Binding-site contacts:
Ligand atom NH2 contacts residue SER196 of chain 1.A at 3.4 Å (h-bond).
Ligand atom CD contacts residue SER196 of chain 1.A at 3.6 Å.
Ligand atom CE2 contacts residue PHE269 of chain 1.A at 3.5 Å (hydrophobic).
Ligand atom O contacts residue TYR276 of chain 1.A at 3.1 Å.
Ligand atom N contacts residue GLU108 of chain 1.A at 3.6 Å (salt-bridge).
Ligand atom CZ contacts residue LEU141 of chain 1.A at 3.7 Å (hydrophobic).
Ligand atom O contacts residue CA1 of chain 1.G at 2.6 Å.
Ligand atom CE1 contacts residue THR109 of chain 1.A at 2.9 Å.
Ligand atom NH1 contacts residue ASN131 of chain 1.A at 3.2 Å (h-bond).
Ligand atom NE1 contacts residue ILE202 of chain 1.A at 3.5 Å.
Ligand atom O contacts residue HIS272 of chain 1.A at 2.9 Å (h-bond).
Ligand atom CD2 contacts residue ILE202 of chain 1.A at 3.6 Å (hydrophobic).
Ligand atom NE contacts residue ASP134 of chain 1.A at 2.6 Å (salt-bridge).
Ligand atom CD1 contacts residue SER196 of chain 1.A at 3.8 Å.
Ligand atom CG contacts residue ILE137 of chain 1.A at 3.6 Å (hydrophobic).
Ligand atom CG contacts residue ILE202 of chain 1.A at 3.7 Å (hydrophobic).
Ligand atom O contacts residue PHE292 of chain 1.A at 3.0 Å.
Ligand atom CD2 contacts residue ILE137 of chain 1.A at 3.6 Å (hydrophobic).
Ligand atom CZ contacts residue ASP134 of chain 1.A at 3.0 Å.
Ligand atom NH1 contacts residue ASP134 of chain 1.A at 2.5 Å (salt-bridge).
Ligand atom CE2 contacts residue ILE202 of chain 1.A at 3.5 Å (hydrophobic).
Ligand atom O contacts residue ILE112 of chain 1.A at 3.7 Å.
Ligand atom CD2 contacts residue ASN293 of chain 1.A at 3.5 Å.
Ligand atom CZ contacts residue ASP130 of chain 1.A at 3.6 Å.
Ligand atom NE2 contacts residue PHE59 of chain 1.A at 3.5 Å.
Ligand atom NE1 contacts residue SER196 of chain 1.A at 3.1 Å (h-bond).
Ligand atom C contacts residue TYR276 of chain 1.A at 3.5 Å (hydrophobic).
Ligand atom CB contacts residue LEU296 of chain 1.A at 3.5 Å (hydrophobic).
Ligand atom O contacts residue PHE292 of chain 1.A at 3.1 Å.
Ligand atom O contacts residue ASP134 of chain 1.A at 3.4 Å (salt-bridge).
Ligand atom ND1 contacts residue THR109 of chain 1.A at 3.4 Å (h-bond).
Ligand atom CA contacts residue TYR276 of chain 1.A at 3.7 Å (hydrophobic).
Ligand atom CB contacts residue PHE292 of chain 1.A at 3.4 Å (hydrophobic).
Ligand atom NH1 contacts residue ASP130 of chain 1.A at 2.8 Å (salt-bridge).
Ligand atom CD1 contacts residue ILE202 of chain 1.A at 3.6 Å (hydrophobic).
Ligand atom C contacts residue HIS272 of chain 1.A at 3.6 Å.
Ligand atom CA contacts residue HIS272 of chain 1.A at 3.7 Å.
Ligand atom CH2 contacts residue LEU205 of chain 1.A at 3.8 Å (hydrophobic).
Ligand atom CE1 contacts residue PHE59 of chain 1.A at 3.5 Å (hydrophobic).
Ligand atom CE2 contacts residue LEU141 of chain 1.A at 3.5 Å (hydrophobic).

A small-molecule ligand and the protein it binds are described below.
Small molecule (SMILES): C[C@H]1NC(=O)[C@@H](NC(=O)[C@@H](N)CCCN=C(N)N)CSSC[C@@H](C=O)NC(=O)[C@H](CC2=c3ccccc3=NC2)NC(=O)[C@H](CCCN=C(N)N)NC(=O)[C@@H](Cc2ccccc2)NC(=O)[C@H](CC2=NC=NC2)NC1=O

Sequence of chain 1.A:
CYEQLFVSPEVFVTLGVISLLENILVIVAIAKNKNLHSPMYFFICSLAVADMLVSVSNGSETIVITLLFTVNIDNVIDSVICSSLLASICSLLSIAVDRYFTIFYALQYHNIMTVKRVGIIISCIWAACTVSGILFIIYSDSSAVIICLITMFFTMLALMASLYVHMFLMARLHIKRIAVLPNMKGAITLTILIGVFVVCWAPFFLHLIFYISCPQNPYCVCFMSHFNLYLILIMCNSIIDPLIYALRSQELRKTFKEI